Sequence of chain 1.C:
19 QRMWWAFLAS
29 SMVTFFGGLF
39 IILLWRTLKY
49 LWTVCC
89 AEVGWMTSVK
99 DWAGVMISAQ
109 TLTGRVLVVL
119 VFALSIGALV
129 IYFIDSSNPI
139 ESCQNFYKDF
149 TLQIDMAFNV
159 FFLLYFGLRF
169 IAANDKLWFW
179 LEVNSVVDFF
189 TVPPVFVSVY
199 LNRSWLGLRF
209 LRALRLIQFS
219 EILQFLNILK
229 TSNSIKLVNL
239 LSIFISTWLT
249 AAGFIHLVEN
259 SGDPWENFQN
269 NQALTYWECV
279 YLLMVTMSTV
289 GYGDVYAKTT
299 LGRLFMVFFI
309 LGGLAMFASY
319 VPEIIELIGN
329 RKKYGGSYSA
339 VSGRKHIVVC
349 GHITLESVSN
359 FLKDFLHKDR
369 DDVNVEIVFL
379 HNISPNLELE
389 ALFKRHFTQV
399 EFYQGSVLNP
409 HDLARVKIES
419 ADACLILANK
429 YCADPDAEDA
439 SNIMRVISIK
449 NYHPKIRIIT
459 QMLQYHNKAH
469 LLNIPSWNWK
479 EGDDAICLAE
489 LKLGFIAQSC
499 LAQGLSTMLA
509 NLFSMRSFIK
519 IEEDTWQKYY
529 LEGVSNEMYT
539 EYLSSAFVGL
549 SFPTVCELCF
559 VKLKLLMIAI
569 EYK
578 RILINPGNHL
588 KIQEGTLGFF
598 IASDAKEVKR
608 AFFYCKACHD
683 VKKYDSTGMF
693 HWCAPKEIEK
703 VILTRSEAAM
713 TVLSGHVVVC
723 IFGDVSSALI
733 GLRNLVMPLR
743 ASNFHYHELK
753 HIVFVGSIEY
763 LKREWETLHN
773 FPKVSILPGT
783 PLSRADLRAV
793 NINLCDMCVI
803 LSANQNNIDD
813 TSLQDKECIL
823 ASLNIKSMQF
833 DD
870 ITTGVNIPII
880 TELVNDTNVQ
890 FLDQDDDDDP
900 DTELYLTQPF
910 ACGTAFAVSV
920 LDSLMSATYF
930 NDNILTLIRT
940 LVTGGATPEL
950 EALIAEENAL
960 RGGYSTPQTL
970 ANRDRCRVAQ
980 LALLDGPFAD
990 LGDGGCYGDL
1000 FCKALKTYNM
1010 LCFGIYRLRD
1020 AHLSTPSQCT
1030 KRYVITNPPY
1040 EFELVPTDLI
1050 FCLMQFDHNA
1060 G

Binding-site contacts:
Ligand atom C19 contacts residue LEU175 of chain 1.C at 4.5 Å (hydrophobic).
Ligand atom C2 contacts residue TRP176 of chain 1.C at 4.4 Å (hydrophobic).
Ligand atom C18 contacts residue LEU37 of chain 1.C at 3.7 Å (hydrophobic).
Ligand atom C4 contacts residue LEU41 of chain 1.C at 4.5 Å (hydrophobic).
Ligand atom C6 contacts residue LEU41 of chain 1.C at 4.4 Å (hydrophobic).
Ligand atom C19 contacts residue LEU179 of chain 1.C at 3.7 Å (hydrophobic).

A protein and the small-molecule ligand that binds it are described below.
Small molecule (SMILES): CC(C)CCC[C@@H](C)[C@H]1CC[C@H]2[C@@H]3CC=C4C[C@@H](O)CC[C@]4(C)[C@H]3CC[C@]12C